The protein below binds the small molecule below.
Small molecule (SMILES): CC(=O)N[C@H]1[C@H](O[C@H]2[C@H](O)[C@@H](NC(C)=O)CO[C@@H]2CO)O[C@H](CO)[C@@H](O)[C@@H]1O

Binding-site contacts:
Ligand atom C5 contacts residue LEU187 of chain 1.D at 4.3 Å (hydrophobic).
Ligand atom C8 contacts residue VAL140 of chain 1.D at 4.2 Å (hydrophobic).
Ligand atom N2 contacts residue VAL209 of chain 1.D at 4.1 Å.
Ligand atom O4 contacts residue LEU187 of chain 1.D at 3.6 Å.
Ligand atom C5 contacts residue TYR207 of chain 1.D at 4.1 Å (hydrophobic).
Ligand atom O5 contacts residue TYR207 of chain 1.D at 4.3 Å.
Ligand atom C8 contacts residue VAL209 of chain 1.D at 3.6 Å (hydrophobic).
Ligand atom C2 contacts residue ASN142 of chain 1.D at 2.5 Å.
Ligand atom C6 contacts residue TYR207 of chain 1.D at 3.8 Å (hydrophobic).
Ligand atom O7 contacts residue LEU187 of chain 1.D at 3.8 Å.
Ligand atom O7 contacts residue ASN142 of chain 1.D at 2.8 Å (h-bond).
Ligand atom N2 contacts residue ASN142 of chain 1.D at 2.9 Å (h-bond).
Ligand atom C3 contacts residue ASN142 of chain 1.D at 3.8 Å.
Ligand atom C5 contacts residue ASN142 of chain 1.D at 3.6 Å.
Ligand atom C8 contacts residue ASN142 of chain 1.D at 4.3 Å.
Ligand atom C4 contacts residue ASN142 of chain 1.D at 4.2 Å.
Ligand atom C7 contacts residue ASN142 of chain 1.D at 3.0 Å.
Ligand atom C4 contacts residue LEU187 of chain 1.D at 4.1 Å (hydrophobic).
Ligand atom C1 contacts residue ASN142 of chain 1.D at 1.4 Å.
Ligand atom O6 contacts residue TYR207 of chain 1.D at 4.5 Å.
Ligand atom C7 contacts residue VAL209 of chain 1.D at 4.3 Å (hydrophobic).
Ligand atom C8 contacts residue PRO188 of chain 1.D at 3.9 Å (hydrophobic).
Ligand atom C3 contacts residue LEU187 of chain 1.D at 3.9 Å (hydrophobic).
Ligand atom O5 contacts residue ASN142 of chain 1.D at 2.4 Å (h-bond).
Ligand atom C1 contacts residue VAL209 of chain 1.D at 4.1 Å (hydrophobic).
Ligand atom C8 contacts residue TYR207 of chain 1.D at 3.8 Å (hydrophobic).
Ligand atom C8 contacts residue TYR189 of chain 1.D at 3.6 Å (hydrophobic).
Ligand atom C7 contacts residue LEU187 of chain 1.D at 4.4 Å (hydrophobic).

Sequence of chain 1.D:
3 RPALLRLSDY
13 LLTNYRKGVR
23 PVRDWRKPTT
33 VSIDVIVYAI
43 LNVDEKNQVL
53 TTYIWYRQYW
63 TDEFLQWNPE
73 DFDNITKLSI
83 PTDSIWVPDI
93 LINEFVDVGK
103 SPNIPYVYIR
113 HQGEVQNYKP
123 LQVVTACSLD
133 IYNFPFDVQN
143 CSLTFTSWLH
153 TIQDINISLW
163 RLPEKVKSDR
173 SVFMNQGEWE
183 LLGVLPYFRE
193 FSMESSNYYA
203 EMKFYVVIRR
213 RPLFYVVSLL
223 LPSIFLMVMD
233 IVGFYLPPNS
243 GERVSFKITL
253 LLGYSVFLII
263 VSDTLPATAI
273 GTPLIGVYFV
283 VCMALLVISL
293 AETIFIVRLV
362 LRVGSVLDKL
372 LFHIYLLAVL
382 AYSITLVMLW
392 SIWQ